Sequence of chain 1.B:
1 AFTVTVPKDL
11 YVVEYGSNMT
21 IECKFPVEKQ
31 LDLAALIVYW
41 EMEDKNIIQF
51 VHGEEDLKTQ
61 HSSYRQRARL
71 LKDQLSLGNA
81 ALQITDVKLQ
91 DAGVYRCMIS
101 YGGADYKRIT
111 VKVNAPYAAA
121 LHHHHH

Sequence of chain 1.A:
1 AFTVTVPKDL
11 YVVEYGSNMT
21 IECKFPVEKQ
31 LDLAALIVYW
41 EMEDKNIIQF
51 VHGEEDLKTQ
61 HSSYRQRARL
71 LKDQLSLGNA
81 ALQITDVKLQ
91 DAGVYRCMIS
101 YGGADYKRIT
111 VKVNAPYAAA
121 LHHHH

This protein binds this small molecule.
Small molecule (SMILES): COC(=O)c1[nH]cc(-c2ccccc2F)c1N

Binding-site contacts:
Ligand atom O11 contacts residue ALA104 of chain 1.A at 3.6 Å (h-bond).
Ligand atom C13 contacts residue MET98 of chain 1.A at 3.8 Å (hydrophobic).
Ligand atom N04 contacts residue MET98 of chain 1.B at 3.5 Å (h-bond).
Ligand atom C03 contacts residue ALA104 of chain 1.A at 3.6 Å (hydrophobic).
Ligand atom C13 contacts residue ASP105 of chain 1.B at 3.5 Å.
Ligand atom C06 contacts residue ALA104 of chain 1.B at 3.8 Å (hydrophobic).
Ligand atom N09 contacts residue ASP105 of chain 1.A at 3.1 Å (salt-bridge).
Ligand atom C07 contacts residue TYR39 of chain 1.B at 3.8 Å (hydrophobic).
Ligand atom N09 contacts residue TYR106 of chain 1.A at 3.9 Å.
Ligand atom C16 contacts residue TYR39 of chain 1.A at 3.7 Å (hydrophobic).
Ligand atom C17 contacts residue ALA104 of chain 1.B at 3.7 Å (hydrophobic).
Ligand atom C02 contacts residue ALA104 of chain 1.A at 3.9 Å (hydrophobic).
Ligand atom C15 contacts residue GLN49 of chain 1.B at 3.7 Å.
Ligand atom C14 contacts residue ALA104 of chain 1.B at 3.7 Å (hydrophobic).
Ligand atom C07 contacts residue ALA104 of chain 1.A at 3.5 Å (hydrophobic).
Ligand atom C01 contacts residue ALA104 of chain 1.A at 3.5 Å (hydrophobic).
Ligand atom O10 contacts residue ASP105 of chain 1.A at 3.3 Å.
Ligand atom C05 contacts residue ALA104 of chain 1.A at 3.8 Å (hydrophobic).
Ligand atom C07 contacts residue MET98 of chain 1.B at 3.5 Å (hydrophobic).
Ligand atom O11 contacts residue ILE37 of chain 1.B at 3.4 Å.
Ligand atom C08 contacts residue ALA104 of chain 1.B at 3.7 Å (hydrophobic).
Ligand atom O11 contacts residue TYR39 of chain 1.B at 3.2 Å.
Ligand atom N09 contacts residue MET98 of chain 1.B at 3.4 Å.
Ligand atom C17 contacts residue TYR39 of chain 1.A at 3.6 Å (hydrophobic).
Ligand atom C16 contacts residue ASP105 of chain 1.B at 3.5 Å.
Ligand atom C16 contacts residue ALA104 of chain 1.B at 3.7 Å (hydrophobic).
Ligand atom O10 contacts residue ALA104 of chain 1.A at 3.5 Å (h-bond).
Ligand atom F12 contacts residue ILE99 of chain 1.A at 2.9 Å.
Ligand atom C05 contacts residue MET98 of chain 1.B at 3.6 Å (hydrophobic).
Ligand atom C03 contacts residue MET98 of chain 1.B at 3.3 Å (hydrophobic).
Ligand atom C01 contacts residue MET98 of chain 1.B at 3.4 Å (hydrophobic).
Ligand atom C15 contacts residue ALA104 of chain 1.A at 3.6 Å (hydrophobic).
Ligand atom F12 contacts residue MET98 of chain 1.A at 3.7 Å.
Ligand atom N04 contacts residue ALA104 of chain 1.A at 3.6 Å.
Ligand atom C13 contacts residue ALA104 of chain 1.B at 3.8 Å (hydrophobic).
Ligand atom F12 contacts residue SER100 of chain 1.A at 3.2 Å.
Ligand atom C15 contacts residue TYR39 of chain 1.B at 3.6 Å (hydrophobic).
Ligand atom C14 contacts residue MET98 of chain 1.A at 3.8 Å (hydrophobic).
Ligand atom C05 contacts residue ILE99 of chain 1.B at 3.7 Å (hydrophobic).
Ligand atom O10 contacts residue MET98 of chain 1.B at 3.5 Å.